Binding-site contacts:
Ligand atom C4 contacts residue MET49 of chain 1.A at 3.6 Å (hydrophobic).
Ligand atom CL contacts residue ASN142 of chain 1.A at 3.8 Å.
Ligand atom C5 contacts residue HIS41 of chain 1.A at 3.5 Å.
Ligand atom C11 contacts residue ASN142 of chain 1.A at 4.0 Å.
Ligand atom C9 contacts residue SER144 of chain 1.A at 4.1 Å.
Ligand atom N2 contacts residue HIS163 of chain 1.A at 2.8 Å (h-bond).
Ligand atom C2 contacts residue GLN189 of chain 1.A at 3.3 Å.
Ligand atom N1 contacts residue HIS163 of chain 1.A at 2.8 Å (h-bond).
Ligand atom N3 contacts residue GLU166 of chain 1.A at 4.0 Å.
Ligand atom O1 contacts residue GLU166 of chain 1.A at 3.3 Å (salt-bridge).
Ligand atom C9 contacts residue LEU141 of chain 1.A at 3.8 Å (hydrophobic).
Ligand atom N3 contacts residue LEU141 of chain 1.A at 3.9 Å.
Ligand atom C10 contacts residue ASN142 of chain 1.A at 3.3 Å.
Ligand atom N contacts residue MET165 of chain 1.A at 4.1 Å.
Ligand atom C7 contacts residue CYS145 of chain 1.A at 4.0 Å (hydrophobic).
Ligand atom C12 contacts residue ASN142 of chain 1.A at 3.5 Å.
Ligand atom C5 contacts residue HIS164 of chain 1.A at 3.3 Å.
Ligand atom N2 contacts residue LEU141 of chain 1.A at 3.9 Å.
Ligand atom N1 contacts residue CYS145 of chain 1.A at 3.4 Å (h-bond).
Ligand atom C12 contacts residue LEU141 of chain 1.A at 4.0 Å (hydrophobic).
Ligand atom C14 contacts residue ASN142 of chain 1.A at 4.0 Å.
Ligand atom C8 contacts residue CYS145 of chain 1.A at 3.5 Å (hydrophobic).
Ligand atom N contacts residue HIS164 of chain 1.A at 4.0 Å.
Ligand atom C4 contacts residue MET165 of chain 1.A at 4.0 Å (hydrophobic).
Ligand atom C9 contacts residue HIS163 of chain 1.A at 4.0 Å.
Ligand atom C6 contacts residue CYS145 of chain 1.A at 4.1 Å (hydrophobic).
Ligand atom N2 contacts residue SER144 of chain 1.A at 3.4 Å (h-bond).
Ligand atom N2 contacts residue PHE140 of chain 1.A at 3.1 Å.
Ligand atom C11 contacts residue GLU166 of chain 1.A at 3.9 Å.
Ligand atom N1 contacts residue SER144 of chain 1.A at 3.5 Å (h-bond).
Ligand atom C8 contacts residue HIS163 of chain 1.A at 4.1 Å.
Ligand atom N contacts residue CYS145 of chain 1.A at 3.1 Å (h-bond).
Ligand atom C1 contacts residue GLN189 of chain 1.A at 3.5 Å.
Ligand atom N1 contacts residue LEU141 of chain 1.A at 4.2 Å.
Ligand atom C9 contacts residue GLU166 of chain 1.A at 3.8 Å.
Ligand atom C5 contacts residue MET165 of chain 1.A at 4.0 Å (hydrophobic).
Ligand atom O contacts residue MET49 of chain 1.A at 3.4 Å.
Ligand atom C7 contacts residue MET165 of chain 1.A at 4.0 Å (hydrophobic).
Ligand atom C9 contacts residue PHE140 of chain 1.A at 3.1 Å (hydrophobic).
Ligand atom O1 contacts residue MET165 of chain 1.A at 3.8 Å.

Sequence of chain 1.A:
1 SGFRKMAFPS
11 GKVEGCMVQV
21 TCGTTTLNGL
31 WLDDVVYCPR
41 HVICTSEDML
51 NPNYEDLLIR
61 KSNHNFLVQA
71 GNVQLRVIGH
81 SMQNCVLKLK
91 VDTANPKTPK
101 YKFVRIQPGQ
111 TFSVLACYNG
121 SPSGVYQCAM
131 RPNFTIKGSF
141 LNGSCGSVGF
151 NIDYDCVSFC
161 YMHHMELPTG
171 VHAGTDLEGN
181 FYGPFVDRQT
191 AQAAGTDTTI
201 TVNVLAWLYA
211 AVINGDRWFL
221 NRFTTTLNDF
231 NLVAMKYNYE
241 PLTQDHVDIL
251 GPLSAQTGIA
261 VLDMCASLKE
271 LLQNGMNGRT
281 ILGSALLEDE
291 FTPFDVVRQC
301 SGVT

This protein binds this small molecule.
Small molecule (SMILES): O=C(Nc1nncn1C1CC1)[C@H]1CCOc2ccc(Cl)cc21

Sequence of chain 2.A:
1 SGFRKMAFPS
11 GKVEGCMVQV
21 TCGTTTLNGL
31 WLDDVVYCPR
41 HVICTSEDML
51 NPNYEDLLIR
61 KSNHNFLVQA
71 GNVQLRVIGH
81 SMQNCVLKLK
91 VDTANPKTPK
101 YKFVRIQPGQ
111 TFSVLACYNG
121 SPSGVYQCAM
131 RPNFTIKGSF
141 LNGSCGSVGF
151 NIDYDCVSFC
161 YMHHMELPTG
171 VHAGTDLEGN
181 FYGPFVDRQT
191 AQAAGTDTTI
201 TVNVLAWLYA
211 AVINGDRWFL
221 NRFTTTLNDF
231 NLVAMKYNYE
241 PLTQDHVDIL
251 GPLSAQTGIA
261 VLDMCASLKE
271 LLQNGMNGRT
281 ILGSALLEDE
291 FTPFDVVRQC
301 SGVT